Sequence of chain 8.A:
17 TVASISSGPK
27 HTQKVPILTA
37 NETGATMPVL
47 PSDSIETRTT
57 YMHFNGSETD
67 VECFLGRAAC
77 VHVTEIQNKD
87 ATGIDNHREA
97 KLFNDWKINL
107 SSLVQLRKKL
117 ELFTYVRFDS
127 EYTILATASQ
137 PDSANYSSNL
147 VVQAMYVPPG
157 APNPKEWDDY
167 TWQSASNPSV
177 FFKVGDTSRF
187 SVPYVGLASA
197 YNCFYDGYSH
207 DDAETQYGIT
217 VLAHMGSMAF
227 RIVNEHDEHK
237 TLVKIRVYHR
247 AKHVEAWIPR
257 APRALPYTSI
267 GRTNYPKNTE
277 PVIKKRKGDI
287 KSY

The protein below binds the small molecule below.
Small molecule (SMILES): Cc1cc(CCCCCOc2ccc(C3=NCCO3)cc2)on1

Sequence of chain 8.C:
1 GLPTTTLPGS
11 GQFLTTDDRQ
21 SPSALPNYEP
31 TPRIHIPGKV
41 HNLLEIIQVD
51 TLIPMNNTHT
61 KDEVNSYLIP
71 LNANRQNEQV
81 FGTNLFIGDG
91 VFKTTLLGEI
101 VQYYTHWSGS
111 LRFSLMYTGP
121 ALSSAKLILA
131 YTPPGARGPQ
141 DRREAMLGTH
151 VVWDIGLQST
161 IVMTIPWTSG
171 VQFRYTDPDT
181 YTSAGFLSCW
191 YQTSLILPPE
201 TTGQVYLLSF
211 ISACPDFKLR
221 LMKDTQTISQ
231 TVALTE

Binding-site contacts:
Ligand atom O1A contacts residue PHE186 of chain 8.A at 3.0 Å.
Ligand atom C5C contacts residue VAL188 of chain 8.A at 4.1 Å (hydrophobic).
Ligand atom C1C contacts residue LEU106 of chain 8.A at 4.0 Å (hydrophobic).
Ligand atom C3B contacts residue TYR152 of chain 8.A at 3.7 Å (hydrophobic).
Ligand atom C4C contacts residue VAL188 of chain 8.A at 3.7 Å (hydrophobic).
Ligand atom C1B contacts residue VAL188 of chain 8.A at 3.8 Å (hydrophobic).
Ligand atom O1B contacts residue TYR128 of chain 8.A at 3.4 Å (h-bond).
Ligand atom N3A contacts residue ALA24 of chain 8.C at 3.8 Å.
Ligand atom C5B contacts residue TYR128 of chain 8.A at 4.0 Å (hydrophobic).
Ligand atom C2C contacts residue TYR197 of chain 8.A at 3.7 Å (hydrophobic).
Ligand atom C3C contacts residue TYR128 of chain 8.A at 3.4 Å (hydrophobic).
Ligand atom C1C contacts residue TYR128 of chain 8.A at 3.9 Å (hydrophobic).
Ligand atom C5A contacts residue PHE186 of chain 8.A at 3.5 Å (hydrophobic).
Ligand atom N3A contacts residue PRO174 of chain 8.A at 3.7 Å.
Ligand atom C5 contacts residue MET221 of chain 8.A at 3.6 Å (hydrophobic).
Ligand atom C4 contacts residue LEU106 of chain 8.A at 3.5 Å (hydrophobic).
Ligand atom C5A contacts residue ALA150 of chain 8.A at 4.0 Å (hydrophobic).
Ligand atom C3B contacts residue VAL188 of chain 8.A at 3.8 Å (hydrophobic).
Ligand atom N2 contacts residue MET221 of chain 8.A at 3.4 Å (h-bond).
Ligand atom C1B contacts residue ILE104 of chain 8.A at 4.0 Å (hydrophobic).
Ligand atom C4C contacts residue VAL191 of chain 8.A at 3.0 Å (hydrophobic).
Ligand atom C5A contacts residue VAL176 of chain 8.A at 3.6 Å (hydrophobic).
Ligand atom C4B contacts residue TYR152 of chain 8.A at 3.8 Å (hydrophobic).
Ligand atom C6B contacts residue ILE104 of chain 8.A at 3.6 Å (hydrophobic).
Ligand atom N3A contacts residue PHE186 of chain 8.A at 4.0 Å.
Ligand atom C2C contacts residue MET221 of chain 8.A at 4.0 Å (hydrophobic).
Ligand atom C2A contacts residue PHE186 of chain 8.A at 3.3 Å (hydrophobic).
Ligand atom N3A contacts residue TYR152 of chain 8.A at 3.5 Å.
Ligand atom C1B contacts residue TYR128 of chain 8.A at 3.6 Å (hydrophobic).
Ligand atom C5B contacts residue MET224 of chain 8.A at 3.8 Å (hydrophobic).
Ligand atom O1B contacts residue ILE104 of chain 8.A at 3.9 Å.
Ligand atom C2B contacts residue VAL188 of chain 8.A at 3.5 Å (hydrophobic).
Ligand atom O1 contacts residue MET221 of chain 8.A at 2.5 Å (h-bond).
Ligand atom C5C contacts residue VAL191 of chain 8.A at 3.8 Å (hydrophobic).
Ligand atom C4A contacts residue PRO174 of chain 8.A at 3.1 Å (hydrophobic).
Ligand atom C5B contacts residue PHE186 of chain 8.A at 3.9 Å (hydrophobic).
Ligand atom C6B contacts residue TYR128 of chain 8.A at 3.3 Å (hydrophobic).
Ligand atom C1C contacts residue MET221 of chain 8.A at 4.0 Å (hydrophobic).
Ligand atom C2A contacts residue TYR152 of chain 8.A at 3.6 Å (hydrophobic).
Ligand atom C4B contacts residue PHE186 of chain 8.A at 3.6 Å (hydrophobic).